This small molecule binds to this protein.
Small molecule (SMILES): OC[C@H]1O[C@H](O[C@@H]2[C@H](O)[C@@H](O)[C@@H](O)O[C@@H]2CO)[C@H](O)[C@@H](O)[C@H]1O

Sequence of chain 1.A:
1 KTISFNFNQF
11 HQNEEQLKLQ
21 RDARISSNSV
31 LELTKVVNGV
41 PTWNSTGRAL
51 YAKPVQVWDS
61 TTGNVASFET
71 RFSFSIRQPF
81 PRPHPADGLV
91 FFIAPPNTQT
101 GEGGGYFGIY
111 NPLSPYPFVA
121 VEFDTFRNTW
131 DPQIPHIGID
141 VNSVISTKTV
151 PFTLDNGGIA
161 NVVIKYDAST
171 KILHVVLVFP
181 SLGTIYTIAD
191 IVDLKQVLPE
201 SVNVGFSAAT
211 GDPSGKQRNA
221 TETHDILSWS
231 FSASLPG

Binding-site contacts:
Ligand atom O3 contacts residue GLY104 of chain 1.A at 3.5 Å.
Ligand atom O5 contacts residue GLY215 of chain 1.A at 3.9 Å.
Ligand atom O2 contacts residue PHE126 of chain 1.A at 4.1 Å.
Ligand atom O6 contacts residue ALA220 of chain 1.A at 3.8 Å.
Ligand atom O3 contacts residue ASN128 of chain 1.A at 3.1 Å (h-bond).
Ligand atom C4 contacts residue PHE126 of chain 1.A at 3.6 Å (hydrophobic).
Ligand atom C6 contacts residue ALA220 of chain 1.A at 3.8 Å (hydrophobic).
Ligand atom C6 contacts residue ASP212 of chain 1.A at 4.1 Å.
Ligand atom O5 contacts residue ASP212 of chain 1.A at 3.9 Å.
Ligand atom O2 contacts residue ASN128 of chain 1.A at 3.6 Å.
Ligand atom O6 contacts residue SER214 of chain 1.A at 4.0 Å.
Ligand atom O4 contacts residue GLY211 of chain 1.A at 3.7 Å.
Ligand atom O4 contacts residue GLY104 of chain 1.A at 3.8 Å.
Ligand atom O4 contacts residue ASP212 of chain 1.A at 3.1 Å (salt-bridge).
Ligand atom C3 contacts residue GLY105 of chain 1.A at 3.9 Å.
Ligand atom C4 contacts residue GLY215 of chain 1.A at 4.1 Å.
Ligand atom C2 contacts residue PHE126 of chain 1.A at 4.2 Å (hydrophobic).
Ligand atom C3 contacts residue PHE126 of chain 1.A at 3.5 Å (hydrophobic).
Ligand atom C5 contacts residue PHE126 of chain 1.A at 3.7 Å (hydrophobic).
Ligand atom O4 contacts residue ALA86 of chain 1.A at 4.3 Å.
Ligand atom C4 contacts residue ASP87 of chain 1.A at 3.2 Å.
Ligand atom C6 contacts residue SER214 of chain 1.A at 3.3 Å.
Ligand atom O3 contacts residue PHE126 of chain 1.A at 3.6 Å.
Ligand atom O6 contacts residue HIS84 of chain 1.A at 3.6 Å (h-bond).
Ligand atom O6 contacts residue GLY215 of chain 1.A at 3.8 Å.
Ligand atom O4 contacts residue ASP87 of chain 1.A at 2.6 Å (salt-bridge).
Ligand atom C4 contacts residue ASP212 of chain 1.A at 4.3 Å.
Ligand atom C6 contacts residue ALA86 of chain 1.A at 4.3 Å (hydrophobic).
Ligand atom C1 contacts residue ASP212 of chain 1.A at 4.2 Å.
Ligand atom C6 contacts residue GLY211 of chain 1.A at 4.1 Å.
Ligand atom C2 contacts residue ASN128 of chain 1.A at 4.2 Å.
Ligand atom O3 contacts residue GLY105 of chain 1.A at 2.6 Å (h-bond).
Ligand atom O3 contacts residue GLY215 of chain 1.A at 4.3 Å.
Ligand atom O4 contacts residue PHE126 of chain 1.A at 4.3 Å.
Ligand atom C3 contacts residue ASP87 of chain 1.A at 3.5 Å.
Ligand atom O3 contacts residue ASP87 of chain 1.A at 2.7 Å (salt-bridge).
Ligand atom C6 contacts residue PHE126 of chain 1.A at 4.1 Å (hydrophobic).
Ligand atom C3 contacts residue ASN128 of chain 1.A at 3.6 Å.
Ligand atom C2 contacts residue ASP212 of chain 1.A at 4.0 Å.
Ligand atom C1 contacts residue SER214 of chain 1.A at 4.1 Å.